Binding-site contacts:
Ligand atom O5 contacts residue ASN284 of chain 1.A at 3.6 Å.
Ligand atom C2 contacts residue ASN281 of chain 1.A at 2.3 Å.
Ligand atom O5 contacts residue THR283 of chain 1.A at 3.6 Å.
Ligand atom C6 contacts residue THR283 of chain 1.A at 4.3 Å.
Ligand atom C5 contacts residue ASN281 of chain 1.A at 3.6 Å.
Ligand atom C1 contacts residue ASN284 of chain 1.A at 4.3 Å.
Ligand atom C7 contacts residue ASN281 of chain 1.A at 3.7 Å.
Ligand atom C1 contacts residue ASN281 of chain 1.A at 1.4 Å.
Ligand atom C4 contacts residue ASN281 of chain 1.A at 4.1 Å.
Ligand atom C3 contacts residue ASN281 of chain 1.A at 3.6 Å.
Ligand atom O7 contacts residue ASN281 of chain 1.A at 4.3 Å.
Ligand atom C5 contacts residue THR283 of chain 1.A at 3.9 Å.
Ligand atom N2 contacts residue ASN281 of chain 1.A at 2.8 Å (h-bond).
Ligand atom O5 contacts residue ASN281 of chain 1.A at 2.4 Å (h-bond).
Ligand atom C1 contacts residue THR283 of chain 1.A at 3.6 Å.

Sequence of chain 1.A:
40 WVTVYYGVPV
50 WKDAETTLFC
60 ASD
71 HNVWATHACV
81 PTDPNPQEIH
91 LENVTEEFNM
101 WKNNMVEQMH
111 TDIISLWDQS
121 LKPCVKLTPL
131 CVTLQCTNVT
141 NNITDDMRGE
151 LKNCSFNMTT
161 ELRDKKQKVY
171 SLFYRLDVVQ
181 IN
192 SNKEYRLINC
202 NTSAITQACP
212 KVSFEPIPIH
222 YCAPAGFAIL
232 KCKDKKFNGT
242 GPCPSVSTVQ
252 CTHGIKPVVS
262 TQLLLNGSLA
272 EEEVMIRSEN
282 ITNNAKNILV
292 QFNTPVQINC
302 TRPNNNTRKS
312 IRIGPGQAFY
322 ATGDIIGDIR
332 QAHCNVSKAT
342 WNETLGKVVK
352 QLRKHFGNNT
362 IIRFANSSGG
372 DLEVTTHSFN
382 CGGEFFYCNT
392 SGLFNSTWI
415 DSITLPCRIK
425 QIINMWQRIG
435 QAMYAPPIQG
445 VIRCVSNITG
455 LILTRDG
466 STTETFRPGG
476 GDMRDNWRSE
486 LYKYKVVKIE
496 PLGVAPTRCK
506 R

The small molecule below binds the protein below.
Small molecule (SMILES): CC(=O)N[C@@H]1[C@@H](O)[C@H](O)[C@@H](CO)O[C@H]1O